The small molecule below binds the protein below.
Small molecule (SMILES): CC[C@H](C)[C@H](N)C(=O)N[C@H](C(=O)N[C@@H](CC(N)=O)C(=O)N[C@@H](CCCCNC(C)=O)C(=O)N[C@@H](CCCCN)C(=O)N[C@@H](CC(C)C)C(=O)N[C@H](C=O)CC(=O)O)[C@@H](C)CC

Binding-site contacts:
Ligand atom OH contacts residue ASN35 of chain 1.B at 3.1 Å (h-bond).
Ligand atom CB contacts residue SER54 of chain 1.A at 3.6 Å.
Ligand atom OD1 contacts residue TYR99 of chain 1.B at 3.1 Å.
Ligand atom NZ contacts residue TYR101 of chain 1.A at 2.8 Å (h-bond).
Ligand atom ND2 contacts residue ARG51 of chain 1.A at 3.5 Å (salt-bridge).
Ligand atom OD1 contacts residue TYR50 of chain 1.B at 3.4 Å (h-bond).
Ligand atom OH contacts residue VAL98 of chain 1.B at 3.3 Å.
Ligand atom CE contacts residue TYR99 of chain 1.B at 3.6 Å (hydrophobic).
Ligand atom ND2 contacts residue TYR99 of chain 1.B at 3.3 Å (h-bond).
Ligand atom CG contacts residue TYR101 of chain 1.A at 3.5 Å (hydrophobic).
Ligand atom N contacts residue GLY96 of chain 1.A at 2.9 Å (h-bond).
Ligand atom OH contacts residue TYR99 of chain 1.B at 2.9 Å (h-bond).
Ligand atom OD1 contacts residue ARG52 of chain 1.B at 3.3 Å (salt-bridge).
Ligand atom O contacts residue LEU55 of chain 1.A at 3.6 Å.
Ligand atom CD contacts residue PHE100 of chain 1.B at 3.5 Å (hydrophobic).
Ligand atom C contacts residue TYR37 of chain 1.A at 3.3 Å (hydrophobic).
Ligand atom O contacts residue ARG51 of chain 1.A at 2.8 Å (salt-bridge).
Ligand atom CG1 contacts residue TYR99 of chain 1.B at 3.6 Å (hydrophobic).
Ligand atom CG2 contacts residue TYR99 of chain 1.B at 3.6 Å (hydrophobic).
Ligand atom CH3 contacts residue TYR50 of chain 1.B at 3.5 Å (hydrophobic).
Ligand atom CG2 contacts residue ARG51 of chain 1.A at 3.5 Å.
Ligand atom CH3 contacts residue ASN35 of chain 1.B at 3.1 Å.
Ligand atom OD2 contacts residue ARG52 of chain 1.B at 3.6 Å (salt-bridge).
Ligand atom CG1 contacts residue ARG51 of chain 1.A at 3.3 Å.
Ligand atom N contacts residue TYR37 of chain 1.A at 3.4 Å.
Ligand atom CH contacts residue ASN35 of chain 1.B at 3.5 Å.
Ligand atom NZ contacts residue ASP31 of chain 1.A at 3.0 Å (salt-bridge).
Ligand atom CG contacts residue TYR37 of chain 1.A at 3.6 Å (hydrophobic).
Ligand atom CE contacts residue ASP31 of chain 1.A at 3.3 Å.
Ligand atom CD1 contacts residue TYR99 of chain 1.B at 3.6 Å (hydrophobic).
Ligand atom CD contacts residue TRP94 of chain 1.A at 3.6 Å (hydrophobic).
Ligand atom O contacts residue TYR101 of chain 1.A at 2.7 Å (h-bond).
Ligand atom CB contacts residue ASN39 of chain 1.A at 3.3 Å.
Ligand atom CH3 contacts residue TYR101 of chain 1.A at 3.5 Å (hydrophobic).
Ligand atom O contacts residue PHE99 of chain 1.A at 3.2 Å.
Ligand atom O contacts residue ASN39 of chain 1.A at 3.0 Å (h-bond).
Ligand atom CB contacts residue GLY96 of chain 1.A at 3.5 Å.
Ligand atom O contacts residue TYR37 of chain 1.A at 3.4 Å.
Ligand atom ND2 contacts residue TRP94 of chain 1.A at 3.2 Å.
Ligand atom O contacts residue TYR50 of chain 1.B at 3.0 Å (h-bond).

Sequence of chain 1.A:
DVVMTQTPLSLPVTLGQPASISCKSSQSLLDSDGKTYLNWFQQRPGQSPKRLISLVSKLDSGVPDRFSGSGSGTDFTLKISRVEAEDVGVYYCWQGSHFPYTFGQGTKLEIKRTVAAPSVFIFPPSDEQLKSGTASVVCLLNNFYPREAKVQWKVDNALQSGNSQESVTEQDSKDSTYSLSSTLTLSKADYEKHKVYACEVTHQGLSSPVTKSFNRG

Sequence of chain 1.B:
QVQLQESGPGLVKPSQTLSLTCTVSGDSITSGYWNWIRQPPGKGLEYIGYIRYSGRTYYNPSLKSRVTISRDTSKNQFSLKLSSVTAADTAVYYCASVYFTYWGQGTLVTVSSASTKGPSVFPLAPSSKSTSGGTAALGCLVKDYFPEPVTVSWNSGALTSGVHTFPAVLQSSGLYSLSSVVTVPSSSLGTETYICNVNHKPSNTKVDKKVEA